Sequence of chain 2.A:
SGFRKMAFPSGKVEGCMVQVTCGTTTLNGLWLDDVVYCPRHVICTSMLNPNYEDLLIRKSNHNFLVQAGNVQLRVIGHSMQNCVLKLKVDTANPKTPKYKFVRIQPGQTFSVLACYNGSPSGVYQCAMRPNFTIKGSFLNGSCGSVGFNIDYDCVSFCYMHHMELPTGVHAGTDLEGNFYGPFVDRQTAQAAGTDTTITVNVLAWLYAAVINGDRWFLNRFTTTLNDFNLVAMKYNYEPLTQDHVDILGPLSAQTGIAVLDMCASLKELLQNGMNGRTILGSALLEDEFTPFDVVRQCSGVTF

This small molecule binds to this protein.
Small molecule (SMILES): O=c1[nH]cc(-c2cc(-c3cc(Cl)cc(OCCC(F)(F)F)c3)c(=O)n(-c3cccnc3)c2)c(=O)[nH]1

Binding-site contacts:
Ligand atom O3 contacts residue THR25 of chain 2.A at 3.4 Å.
Ligand atom O2 contacts residue GLY143 of chain 2.A at 2.8 Å (h-bond).
Ligand atom F3 contacts residue GLN192 of chain 2.A at 3.6 Å.
Ligand atom C18 contacts residue GLU166 of chain 2.A at 3.4 Å.
Ligand atom C7 contacts residue CYS145 of chain 2.A at 3.4 Å (hydrophobic).
Ligand atom C12 contacts residue THR25 of chain 2.A at 3.7 Å.
Ligand atom N2 contacts residue SER144 of chain 2.A at 3.7 Å.
Ligand atom N2 contacts residue GLU166 of chain 2.A at 3.6 Å.
Ligand atom F3 contacts residue GLN189 of chain 2.A at 3.6 Å.
Ligand atom N2 contacts residue HIS163 of chain 2.A at 3.0 Å (h-bond).
Ligand atom C21 contacts residue MET165 of chain 2.A at 3.5 Å (hydrophobic).
Ligand atom F2 contacts residue PRO168 of chain 2.A at 3.5 Å.
Ligand atom CL1 contacts residue ASP187 of chain 2.A at 3.4 Å.
Ligand atom C5 contacts residue GLU166 of chain 2.A at 3.3 Å.
Ligand atom N3 contacts residue THR26 of chain 2.A at 3.6 Å (h-bond).
Ligand atom F3 contacts residue ARG188 of chain 2.A at 3.6 Å.
Ligand atom C19 contacts residue GLU166 of chain 2.A at 2.9 Å.
Ligand atom C4 contacts residue LEU141 of chain 2.A at 3.5 Å (hydrophobic).
Ligand atom O2 contacts residue CYS145 of chain 2.A at 3.4 Å (h-bond).
Ligand atom C17 contacts residue GLN189 of chain 2.A at 3.5 Å.
Ligand atom O1 contacts residue GLU166 of chain 2.A at 2.9 Å (salt-bridge).
Ligand atom C18 contacts residue GLN189 of chain 2.A at 3.6 Å.
Ligand atom C10 contacts residue GLY143 of chain 2.A at 3.7 Å.
Ligand atom CL1 contacts residue HIS41 of chain 2.A at 3.6 Å.
Ligand atom C5 contacts residue PHE140 of chain 2.A at 3.3 Å (hydrophobic).
Ligand atom C3 contacts residue ASN142 of chain 2.A at 3.7 Å.
Ligand atom C8 contacts residue CYS145 of chain 2.A at 3.7 Å (hydrophobic).
Ligand atom O1 contacts residue MET165 of chain 2.A at 3.2 Å.
Ligand atom C4 contacts residue ASN142 of chain 2.A at 3.6 Å.
Ligand atom F1 contacts residue GLN192 of chain 2.A at 3.0 Å.
Ligand atom N2 contacts residue PHE140 of chain 2.A at 3.8 Å.
Ligand atom F1 contacts residue LEU167 of chain 2.A at 3.4 Å.
Ligand atom C6 contacts residue GLU166 of chain 2.A at 3.8 Å.
Ligand atom F2 contacts residue GLN192 of chain 2.A at 3.8 Å.
Ligand atom O4 contacts residue GLN189 of chain 2.A at 3.0 Å (h-bond).
Ligand atom F1 contacts residue MET165 of chain 2.A at 3.5 Å.
Ligand atom O3 contacts residue THR26 of chain 2.A at 3.7 Å.
Ligand atom F3 contacts residue THR190 of chain 2.A at 3.7 Å.
Ligand atom C6 contacts residue HIS163 of chain 2.A at 3.4 Å.
Ligand atom N1 contacts residue CYS145 of chain 2.A at 3.6 Å.